This protein binds this small molecule.
Small molecule (SMILES): Nc1ncnc2c1ncn2[C@@H]1O[C@H](CO[P](=O)(O)O[P](=O)(O)NP(=O)(O)O)[C@@H](O)[C@H]1O

Binding-site contacts:
Ligand atom O2G contacts residue THR750 of chain 1.A at 2.1 Å (h-bond).
Ligand atom O3' contacts residue GLY751 of chain 1.A at 3.4 Å (h-bond).
Ligand atom O1B contacts residue GLY751 of chain 1.A at 3.0 Å.
Ligand atom N3B contacts residue ASN881 of chain 1.A at 3.3 Å (h-bond).
Ligand atom C5' contacts residue GLY751 of chain 1.A at 3.1 Å.
Ligand atom O3G contacts residue LYS859 of chain 1.A at 2.4 Å (salt-bridge).
Ligand atom PG contacts residue THR515 of chain 1.A at 3.0 Å.
Ligand atom O3A contacts residue ARG686 of chain 1.A at 3.5 Å (salt-bridge).
Ligand atom N3 contacts residue PHE630 of chain 1.A at 3.6 Å.
Ligand atom C4 contacts residue PHE630 of chain 1.A at 3.3 Å (hydrophobic).
Ligand atom O3G contacts residue ASP513 of chain 1.A at 3.5 Å.
Ligand atom O2' contacts residue ARG853 of chain 1.A at 3.5 Å (salt-bridge).
Ligand atom O2B contacts residue THR515 of chain 1.A at 2.7 Å (h-bond).
Ligand atom O3' contacts residue ASP752 of chain 1.A at 3.3 Å (salt-bridge).
Ligand atom O3' contacts residue ARG853 of chain 1.A at 2.8 Å (salt-bridge).
Ligand atom O1B contacts residue ARG686 of chain 1.A at 3.5 Å (salt-bridge).
Ligand atom O2A contacts residue PHE630 of chain 1.A at 3.5 Å.
Ligand atom O3G contacts residue THR750 of chain 1.A at 3.4 Å.
Ligand atom O4' contacts residue GLN635 of chain 1.A at 3.5 Å.
Ligand atom O2' contacts residue SER656 of chain 1.A at 3.6 Å.
Ligand atom O2G contacts residue THR515 of chain 1.A at 3.1 Å (h-bond).
Ligand atom PB contacts residue ARG686 of chain 1.A at 3.3 Å.
Ligand atom PB contacts residue THR515 of chain 1.A at 3.5 Å.
Ligand atom N1 contacts residue LYS654 of chain 1.A at 3.4 Å.
Ligand atom PG contacts residue MG1 of chain 1.B at 3.6 Å.
Ligand atom O1A contacts residue GLY751 of chain 1.A at 3.4 Å.
Ligand atom O5' contacts residue PHE630 of chain 1.A at 3.6 Å.
Ligand atom O3G contacts residue GLY751 of chain 1.A at 3.5 Å (h-bond).
Ligand atom O1G contacts residue THR515 of chain 1.A at 2.3 Å (h-bond).
Ligand atom O1G contacts residue ASP513 of chain 1.A at 3.0 Å (salt-bridge).
Ligand atom O1G contacts residue ASN881 of chain 1.A at 3.6 Å (h-bond).
Ligand atom N1 contacts residue MET637 of chain 1.A at 3.5 Å.
Ligand atom PG contacts residue THR750 of chain 1.A at 3.3 Å.
Ligand atom N3B contacts residue THR515 of chain 1.A at 3.5 Å (h-bond).
Ligand atom O2A contacts residue SER632 of chain 1.A at 2.6 Å (h-bond).
Ligand atom O3G contacts residue ASN881 of chain 1.A at 3.3 Å (h-bond).
Ligand atom O2B contacts residue ARG686 of chain 1.A at 2.3 Å (salt-bridge).
Ligand atom O1B contacts residue ASP752 of chain 1.A at 2.8 Å (salt-bridge).
Ligand atom O1G contacts residue MG1 of chain 1.B at 2.1 Å.
Ligand atom N6 contacts residue ASP571 of chain 1.A at 3.5 Å (salt-bridge).

Sequence of chain 1.A:
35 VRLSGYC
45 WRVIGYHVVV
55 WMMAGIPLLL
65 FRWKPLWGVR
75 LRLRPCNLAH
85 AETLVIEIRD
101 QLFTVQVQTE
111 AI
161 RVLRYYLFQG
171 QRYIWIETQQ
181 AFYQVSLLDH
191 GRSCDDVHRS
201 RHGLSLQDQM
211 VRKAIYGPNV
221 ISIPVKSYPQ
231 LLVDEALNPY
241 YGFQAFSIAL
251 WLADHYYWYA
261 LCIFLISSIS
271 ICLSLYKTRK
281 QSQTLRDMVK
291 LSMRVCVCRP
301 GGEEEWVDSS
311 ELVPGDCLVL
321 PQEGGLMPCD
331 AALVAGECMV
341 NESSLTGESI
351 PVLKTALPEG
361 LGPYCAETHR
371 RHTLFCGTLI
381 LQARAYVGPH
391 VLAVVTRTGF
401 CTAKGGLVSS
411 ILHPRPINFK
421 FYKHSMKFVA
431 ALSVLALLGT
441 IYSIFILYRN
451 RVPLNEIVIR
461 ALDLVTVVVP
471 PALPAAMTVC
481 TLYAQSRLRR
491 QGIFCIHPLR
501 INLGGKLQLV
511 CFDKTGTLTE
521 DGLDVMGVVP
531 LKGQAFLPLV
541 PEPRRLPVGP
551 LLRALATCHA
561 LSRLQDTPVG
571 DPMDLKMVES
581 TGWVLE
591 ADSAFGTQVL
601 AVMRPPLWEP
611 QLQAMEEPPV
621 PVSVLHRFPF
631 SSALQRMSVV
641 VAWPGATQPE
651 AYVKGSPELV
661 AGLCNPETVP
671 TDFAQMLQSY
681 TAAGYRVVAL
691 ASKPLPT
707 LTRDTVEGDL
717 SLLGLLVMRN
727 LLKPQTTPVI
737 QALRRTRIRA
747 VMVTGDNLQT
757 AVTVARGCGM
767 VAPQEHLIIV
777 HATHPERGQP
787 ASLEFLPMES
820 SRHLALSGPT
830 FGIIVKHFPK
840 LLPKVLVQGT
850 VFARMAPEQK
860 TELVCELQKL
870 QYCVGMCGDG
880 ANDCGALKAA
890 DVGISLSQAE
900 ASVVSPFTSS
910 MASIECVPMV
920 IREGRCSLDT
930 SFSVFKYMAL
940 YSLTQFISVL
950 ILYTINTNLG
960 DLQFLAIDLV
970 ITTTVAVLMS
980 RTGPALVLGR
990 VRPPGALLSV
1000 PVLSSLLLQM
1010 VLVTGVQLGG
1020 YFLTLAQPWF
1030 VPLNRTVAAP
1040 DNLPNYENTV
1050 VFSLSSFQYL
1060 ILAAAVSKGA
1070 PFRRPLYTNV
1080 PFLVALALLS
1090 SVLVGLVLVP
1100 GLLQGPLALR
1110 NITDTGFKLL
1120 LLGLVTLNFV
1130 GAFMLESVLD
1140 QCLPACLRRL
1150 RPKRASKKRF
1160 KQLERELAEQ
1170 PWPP